This small molecule binds to this protein.
Small molecule (SMILES): CC[C@H](C)[C@H](NC(=O)[C@H](CCSC)NC(=O)[C@H](CCCCN)NC(=O)[C@H](CCCN=C(N)N)NC(=O)[C@H](CC(N)=O)NC(=O)[C@H](CC(C)C)NC(=O)[C@@H](N)CCC(=O)O)C(=O)N[C@@H](Cc1ccc(O)cc1)C(=O)N[C@@H](CCSC)C(=O)O

Binding-site contacts:
Ligand atom N contacts residue TYR99 of chain 1.A at 3.0 Å (h-bond).
Ligand atom ND2 contacts residue ASP156 of chain 1.A at 3.1 Å (salt-bridge).
Ligand atom C contacts residue TYR84 of chain 1.A at 3.3 Å (hydrophobic).
Ligand atom CB contacts residue TYR99 of chain 1.A at 3.4 Å (hydrophobic).
Ligand atom C contacts residue TYR7 of chain 1.A at 3.4 Å (hydrophobic).
Ligand atom O contacts residue TRP147 of chain 1.A at 3.1 Å (h-bond).
Ligand atom CB contacts residue SER77 of chain 1.A at 3.4 Å.
Ligand atom CD2 contacts residue TYR99 of chain 1.A at 3.4 Å (hydrophobic).
Ligand atom OE1 contacts residue ASN63 of chain 1.A at 2.9 Å (h-bond).
Ligand atom CA contacts residue TYR7 of chain 1.A at 3.5 Å (hydrophobic).
Ligand atom OE2 contacts residue ARG62 of chain 1.A at 2.7 Å (salt-bridge).
Ligand atom OE1 contacts residue ARG62 of chain 1.A at 2.9 Å (salt-bridge).
Ligand atom O contacts residue TYR84 of chain 1.A at 3.1 Å (h-bond).
Ligand atom OD1 contacts residue TYR159 of chain 1.A at 3.3 Å.
Ligand atom N contacts residue TYR7 of chain 1.A at 2.9 Å (h-bond).
Ligand atom CD2 contacts residue TYR7 of chain 1.A at 3.4 Å (hydrophobic).
Ligand atom CG contacts residue ASN63 of chain 1.A at 3.5 Å.
Ligand atom CG contacts residue GLU76 of chain 1.A at 3.4 Å.
Ligand atom NZ contacts residue ASP74 of chain 1.A at 2.9 Å (salt-bridge).
Ligand atom NZ contacts residue SER97 of chain 1.A at 2.8 Å (h-bond).
Ligand atom CE contacts residue ASP9 of chain 1.A at 3.4 Å.
Ligand atom NZ contacts residue TYR116 of chain 1.A at 3.2 Å (h-bond).
Ligand atom CE contacts residue TYR116 of chain 1.A at 3.1 Å (hydrophobic).
Ligand atom CD1 contacts residue ASN63 of chain 1.A at 3.1 Å.
Ligand atom CE contacts residue TYR116 of chain 1.A at 3.0 Å (hydrophobic).
Ligand atom O contacts residue THR73 of chain 1.A at 2.8 Å (h-bond).
Ligand atom O contacts residue LYS146 of chain 1.A at 3.1 Å (salt-bridge).
Ligand atom N contacts residue ASN63 of chain 1.A at 3.0 Å (h-bond).
Ligand atom CG contacts residue SER77 of chain 1.A at 3.5 Å.
Ligand atom OXT contacts residue THR143 of chain 1.A at 2.8 Å (h-bond).
Ligand atom CD contacts residue TYR116 of chain 1.A at 3.4 Å (hydrophobic).
Ligand atom NZ contacts residue ASP9 of chain 1.A at 2.8 Å (salt-bridge).
Ligand atom O contacts residue TYR7 of chain 1.A at 3.5 Å.
Ligand atom OXT contacts residue TYR84 of chain 1.A at 2.6 Å (h-bond).
Ligand atom N contacts residue TYR171 of chain 1.A at 2.8 Å (h-bond).
Ligand atom N contacts residue ASN70 of chain 1.A at 2.8 Å (h-bond).
Ligand atom O contacts residue ASN70 of chain 1.A at 2.9 Å (h-bond).
Ligand atom O contacts residue ASN80 of chain 1.A at 2.9 Å (h-bond).
Ligand atom O contacts residue TYR159 of chain 1.A at 2.6 Å (h-bond).
Ligand atom N contacts residue SER77 of chain 1.A at 2.9 Å (h-bond).

Sequence of chain 1.A:
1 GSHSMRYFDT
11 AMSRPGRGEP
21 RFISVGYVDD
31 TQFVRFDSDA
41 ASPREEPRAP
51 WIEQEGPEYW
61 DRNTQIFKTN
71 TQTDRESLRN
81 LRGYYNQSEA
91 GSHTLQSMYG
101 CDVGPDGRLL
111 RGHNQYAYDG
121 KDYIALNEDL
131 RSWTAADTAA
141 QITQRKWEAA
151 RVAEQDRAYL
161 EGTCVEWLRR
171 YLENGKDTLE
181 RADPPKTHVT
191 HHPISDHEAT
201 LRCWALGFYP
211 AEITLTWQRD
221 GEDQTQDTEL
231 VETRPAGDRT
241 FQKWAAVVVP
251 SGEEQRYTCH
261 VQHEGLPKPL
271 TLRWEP